This small molecule binds to this protein.
Small molecule (SMILES): Nc1ccn([C@@H]2CO[C@H](CO)O2)c(=O)n1

Binding-site contacts:
Ligand atom O2 contacts residue TRP78 of chain 2.A at 3.5 Å.
Ligand atom N1 contacts residue PHE157 of chain 2.A at 3.5 Å.
Ligand atom N3 contacts residue GLN117 of chain 2.A at 2.9 Å (h-bond).
Ligand atom N3 contacts residue ASP153 of chain 2.A at 2.9 Å (salt-bridge).
Ligand atom N2 contacts residue GLN117 of chain 2.A at 3.0 Å (h-bond).
Ligand atom C1 contacts residue PHE116 of chain 2.A at 3.6 Å (hydrophobic).
Ligand atom O4 contacts residue GLU73 of chain 2.A at 3.1 Å (salt-bridge).
Ligand atom C5 contacts residue ARG124 of chain 2.A at 3.7 Å.
Ligand atom C1 contacts residue PHE157 of chain 2.A at 3.3 Å (hydrophobic).
Ligand atom O3 contacts residue ARG148 of chain 2.A at 3.7 Å.
Ligand atom C8 contacts residue ARG148 of chain 2.A at 3.9 Å.
Ligand atom C5 contacts residue ASP153 of chain 2.A at 3.8 Å.
Ligand atom O1 contacts residue MET105 of chain 2.A at 3.9 Å.
Ligand atom O1 contacts residue PHE157 of chain 2.A at 3.5 Å.
Ligand atom C3 contacts residue ASP153 of chain 2.A at 3.8 Å.
Ligand atom C5 contacts residue PHE157 of chain 2.A at 3.8 Å (hydrophobic).
Ligand atom N2 contacts residue PHE157 of chain 2.A at 3.3 Å.
Ligand atom C6 contacts residue LEU102 of chain 2.A at 3.6 Å (hydrophobic).
Ligand atom O2 contacts residue TYR106 of chain 2.A at 4.0 Å.
Ligand atom C1 contacts residue GLN117 of chain 2.A at 3.9 Å.
Ligand atom N3 contacts residue PHE157 of chain 2.A at 3.7 Å.
Ligand atom C5 contacts residue GLU73 of chain 2.A at 4.0 Å.
Ligand atom C7 contacts residue PHE157 of chain 2.A at 3.9 Å (hydrophobic).
Ligand atom O1 contacts residue GLN117 of chain 2.A at 3.8 Å.
Ligand atom C7 contacts residue ARG148 of chain 2.A at 3.6 Å.
Ligand atom N2 contacts residue PHE116 of chain 2.A at 3.4 Å.
Ligand atom N3 contacts residue ALA120 of chain 2.A at 4.0 Å.
Ligand atom O3 contacts residue ILE50 of chain 2.A at 3.6 Å.
Ligand atom O2 contacts residue LEU102 of chain 2.A at 3.5 Å.
Ligand atom C6 contacts residue TYR106 of chain 2.A at 3.3 Å (hydrophobic).
Ligand atom C7 contacts residue TRP78 of chain 2.A at 3.9 Å (hydrophobic).
Ligand atom C3 contacts residue PHE157 of chain 2.A at 3.5 Å (hydrophobic).
Ligand atom C8 contacts residue GLU73 of chain 2.A at 3.2 Å.
Ligand atom O1 contacts residue TYR224 of chain 2.A at 3.9 Å.
Ligand atom C4 contacts residue PHE157 of chain 2.A at 3.7 Å (hydrophobic).
Ligand atom C4 contacts residue TYR106 of chain 2.A at 3.9 Å (hydrophobic).
Ligand atom C3 contacts residue GLN117 of chain 2.A at 3.8 Å.
Ligand atom O4 contacts residue ARG148 of chain 2.A at 3.0 Å (salt-bridge).
Ligand atom C5 contacts residue TRP78 of chain 2.A at 3.9 Å (hydrophobic).
Ligand atom O1 contacts residue PHE116 of chain 2.A at 3.6 Å.

Sequence of chain 2.A:
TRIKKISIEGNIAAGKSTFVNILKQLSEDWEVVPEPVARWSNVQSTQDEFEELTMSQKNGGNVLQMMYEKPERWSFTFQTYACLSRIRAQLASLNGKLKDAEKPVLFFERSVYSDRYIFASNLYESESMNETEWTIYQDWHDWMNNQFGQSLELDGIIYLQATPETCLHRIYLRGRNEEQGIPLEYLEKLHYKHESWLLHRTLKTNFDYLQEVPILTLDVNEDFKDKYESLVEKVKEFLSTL